Binding-site contacts:
Ligand atom C04 contacts residue ASP47 of chain 1.A at 3.5 Å.
Ligand atom C02 contacts residue ASP47 of chain 1.A at 3.6 Å.
Ligand atom O21 contacts residue GLN48 of chain 1.A at 3.7 Å.
Ligand atom C27 contacts residue ALA27 of chain 1.A at 3.7 Å (hydrophobic).
Ligand atom C05 contacts residue NAP1 of chain 1.B at 3.5 Å.
Ligand atom C16 contacts residue ASP39 of chain 1.A at 3.1 Å.
Ligand atom C03 contacts residue ILE40 of chain 1.A at 3.6 Å (hydrophobic).
Ligand atom C25 contacts residue NAP1 of chain 1.B at 3.5 Å.
Ligand atom N29 contacts residue TYR120 of chain 1.A at 3.3 Å (h-bond).
Ligand atom C24 contacts residue LEU77 of chain 1.A at 3.4 Å (hydrophobic).
Ligand atom O10 contacts residue LEU70 of chain 1.A at 3.6 Å.
Ligand atom C16 contacts residue ARG43 of chain 1.A at 3.6 Å.
Ligand atom N29 contacts residue PHE51 of chain 1.A at 3.6 Å.
Ligand atom N28 contacts residue ILE25 of chain 1.A at 3.8 Å.
Ligand atom N29 contacts residue ILE25 of chain 1.A at 2.9 Å (h-bond).
Ligand atom N26 contacts residue PHE51 of chain 1.A at 3.6 Å.
Ligand atom C27 contacts residue TRP26 of chain 1.A at 3.7 Å (hydrophobic).
Ligand atom N28 contacts residue ASP47 of chain 1.A at 2.9 Å (salt-bridge).
Ligand atom C07 contacts residue PHE51 of chain 1.A at 3.7 Å (hydrophobic).
Ligand atom C12 contacts residue ILE40 of chain 1.A at 3.7 Å (hydrophobic).
Ligand atom C11 contacts residue ILE40 of chain 1.A at 3.6 Å (hydrophobic).
Ligand atom N26 contacts residue ILE25 of chain 1.A at 3.5 Å (h-bond).
Ligand atom C27 contacts residue ASP47 of chain 1.A at 3.5 Å.
Ligand atom N26 contacts residue TRP26 of chain 1.A at 3.3 Å.
Ligand atom N01 contacts residue ASP47 of chain 1.A at 2.6 Å (salt-bridge).
Ligand atom O20 contacts residue GLN48 of chain 1.A at 3.4 Å.
Ligand atom C12 contacts residue SER69 of chain 1.A at 3.4 Å.
Ligand atom O06 contacts residue NAP1 of chain 1.B at 3.3 Å.
Ligand atom C25 contacts residue PHE51 of chain 1.A at 3.5 Å (hydrophobic).
Ligand atom C25 contacts residue ILE25 of chain 1.A at 3.6 Å (hydrophobic).
Ligand atom N28 contacts residue ALA27 of chain 1.A at 3.8 Å.
Ligand atom C13 contacts residue ILE40 of chain 1.A at 3.7 Å (hydrophobic).
Ligand atom N29 contacts residue NAP1 of chain 1.B at 3.8 Å.
Ligand atom C03 contacts residue ASP47 of chain 1.A at 3.6 Å.
Ligand atom N28 contacts residue TRP26 of chain 1.A at 3.5 Å.
Ligand atom C13 contacts residue NAP1 of chain 1.B at 3.6 Å.
Ligand atom C13 contacts residue SER69 of chain 1.A at 3.6 Å.
Ligand atom C15 contacts residue ARG43 of chain 1.A at 3.7 Å.
Ligand atom N29 contacts residue ILE114 of chain 1.A at 3.0 Å (h-bond).
Ligand atom C14 contacts residue ILE40 of chain 1.A at 3.7 Å (hydrophobic).

Sequence of chain 1.A:
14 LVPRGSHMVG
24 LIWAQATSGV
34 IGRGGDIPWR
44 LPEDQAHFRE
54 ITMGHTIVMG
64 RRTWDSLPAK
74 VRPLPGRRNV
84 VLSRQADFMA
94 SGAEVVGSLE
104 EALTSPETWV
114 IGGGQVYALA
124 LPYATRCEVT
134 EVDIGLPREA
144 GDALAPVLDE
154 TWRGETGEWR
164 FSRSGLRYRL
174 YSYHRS

The protein below binds the small molecule below.
Small molecule (SMILES): CCc1nc(N)nc(N)c1OCCCOc1ccccc1CCS(=O)(=O)N(C)C